Sequence of chain 1.A:
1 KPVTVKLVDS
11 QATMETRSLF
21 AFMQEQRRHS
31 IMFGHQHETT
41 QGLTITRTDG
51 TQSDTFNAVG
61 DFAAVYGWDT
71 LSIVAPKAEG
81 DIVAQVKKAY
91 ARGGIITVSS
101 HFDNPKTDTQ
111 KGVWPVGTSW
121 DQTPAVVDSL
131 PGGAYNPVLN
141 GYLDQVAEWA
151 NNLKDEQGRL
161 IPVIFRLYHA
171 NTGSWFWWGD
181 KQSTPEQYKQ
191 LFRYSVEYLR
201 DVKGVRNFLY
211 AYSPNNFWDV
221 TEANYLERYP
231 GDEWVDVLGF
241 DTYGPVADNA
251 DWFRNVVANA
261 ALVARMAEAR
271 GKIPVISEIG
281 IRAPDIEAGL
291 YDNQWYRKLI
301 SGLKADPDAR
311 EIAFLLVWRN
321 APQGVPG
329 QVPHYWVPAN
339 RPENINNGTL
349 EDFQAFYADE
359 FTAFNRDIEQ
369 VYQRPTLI

A small-molecule ligand and the protein it binds are described below.
Small molecule (SMILES): OC[C@H]1O[C@@H](O[C@H]2[C@H](O)[C@H](O)[C@H](O[C@H]3[C@H](O)[C@H](F)CO[C@@H]3CO)O[C@@H]2CO)[C@@H](O)[C@@H](O)[C@@H]1O

Binding-site contacts:
Ligand atom C3 contacts residue TRP318 of chain 1.A at 3.6 Å (hydrophobic).
Ligand atom C6 contacts residue LEU71 of chain 1.A at 3.7 Å (hydrophobic).
Ligand atom C5 contacts residue GLU278 of chain 1.A at 3.0 Å.
Ligand atom C1 contacts residue GLU79 of chain 1.A at 3.5 Å.
Ligand atom C5 contacts residue NIN1 of chain 1.F at 3.8 Å.
Ligand atom O2 contacts residue HIS332 of chain 1.A at 2.8 Å (h-bond).
Ligand atom C3 contacts residue GLU278 of chain 1.A at 3.7 Å.
Ligand atom C1 contacts residue GLU278 of chain 1.A at 1.4 Å.
Ligand atom O6 contacts residue GLU79 of chain 1.A at 2.7 Å (salt-bridge).
Ligand atom O4 contacts residue TRP120 of chain 1.A at 3.7 Å.
Ligand atom F2 contacts residue HIS169 of chain 1.A at 3.0 Å.
Ligand atom C3 contacts residue HIS101 of chain 1.A at 3.5 Å.
Ligand atom O5 contacts residue TRP318 of chain 1.A at 3.0 Å (h-bond).
Ligand atom O6 contacts residue NIN1 of chain 1.F at 2.8 Å.
Ligand atom C5 contacts residue GLU79 of chain 1.A at 3.8 Å.
Ligand atom F2 contacts residue TRP318 of chain 1.A at 3.4 Å.
Ligand atom O3 contacts residue HIS101 of chain 1.A at 2.8 Å (h-bond).
Ligand atom C1 contacts residue TYR243 of chain 1.A at 3.5 Å (hydrophobic).
Ligand atom C6 contacts residue TYR243 of chain 1.A at 3.7 Å (hydrophobic).
Ligand atom F2 contacts residue HIS101 of chain 1.A at 3.0 Å.
Ligand atom O3 contacts residue ALA78 of chain 1.A at 3.5 Å.
Ligand atom O3 contacts residue NIN1 of chain 1.F at 3.1 Å (h-bond).
Ligand atom O5 contacts residue NIN1 of chain 1.F at 3.1 Å.
Ligand atom C2 contacts residue HIS332 of chain 1.A at 3.5 Å.
Ligand atom C6 contacts residue GLU79 of chain 1.A at 3.4 Å.
Ligand atom C2 contacts residue TRP318 of chain 1.A at 3.3 Å (hydrophobic).
Ligand atom C1 contacts residue TRP318 of chain 1.A at 3.4 Å (hydrophobic).
Ligand atom O6 contacts residue TRP318 of chain 1.A at 3.6 Å.
Ligand atom C2 contacts residue GLU278 of chain 1.A at 2.4 Å.
Ligand atom C4 contacts residue TRP318 of chain 1.A at 3.8 Å (hydrophobic).
Ligand atom C6 contacts residue NIN1 of chain 1.F at 3.7 Å.
Ligand atom C5 contacts residue TYR243 of chain 1.A at 3.5 Å (hydrophobic).
Ligand atom O5 contacts residue TYR243 of chain 1.A at 3.4 Å (h-bond).
Ligand atom O5 contacts residue GLU278 of chain 1.A at 2.4 Å (salt-bridge).
Ligand atom O4 contacts residue TRP318 of chain 1.A at 2.9 Å (h-bond).
Ligand atom O2 contacts residue TRP318 of chain 1.A at 3.1 Å (h-bond).
Ligand atom F2 contacts residue GLU278 of chain 1.A at 2.9 Å.
Ligand atom O4 contacts residue ALA78 of chain 1.A at 3.4 Å.
Ligand atom O2 contacts residue ARG319 of chain 1.A at 3.0 Å (salt-bridge).
Ligand atom O3 contacts residue ARG319 of chain 1.A at 3.1 Å (salt-bridge).